Sequence of chain 1.A:
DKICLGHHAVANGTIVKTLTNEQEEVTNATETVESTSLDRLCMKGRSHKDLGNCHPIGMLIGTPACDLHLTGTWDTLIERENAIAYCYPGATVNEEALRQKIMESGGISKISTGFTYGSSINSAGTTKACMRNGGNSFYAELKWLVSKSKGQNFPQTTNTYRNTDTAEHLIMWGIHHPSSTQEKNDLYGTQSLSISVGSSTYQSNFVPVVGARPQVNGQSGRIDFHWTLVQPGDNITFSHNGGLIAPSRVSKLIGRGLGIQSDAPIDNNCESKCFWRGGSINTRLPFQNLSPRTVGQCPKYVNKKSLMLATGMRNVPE

Binding-site contacts:
Ligand atom O6 contacts residue ARG163 of chain 1.A at 2.6 Å (salt-bridge).
Ligand atom C7 contacts residue GLY234 of chain 1.A at 3.3 Å.
Ligand atom O5 contacts residue ASN236 of chain 1.A at 2.4 Å (h-bond).
Ligand atom N2 contacts residue GLY234 of chain 1.A at 3.3 Å (h-bond).
Ligand atom C6 contacts residue ARG163 of chain 1.A at 3.2 Å.
Ligand atom O7 contacts residue ASP235 of chain 1.A at 4.0 Å.
Ligand atom O5 contacts residue ARG163 of chain 1.A at 4.3 Å.
Ligand atom O7 contacts residue ASN236 of chain 1.A at 3.1 Å (h-bond).
Ligand atom C8 contacts residue GLY234 of chain 1.A at 3.1 Å.
Ligand atom O7 contacts residue GLY234 of chain 1.A at 4.1 Å.
Ligand atom C4 contacts residue ASN236 of chain 1.A at 4.0 Å.
Ligand atom C5 contacts residue ASN236 of chain 1.A at 3.5 Å.
Ligand atom C7 contacts residue ASN236 of chain 1.A at 3.6 Å.
Ligand atom C1 contacts residue GLY234 of chain 1.A at 4.2 Å.
Ligand atom C1 contacts residue ASN236 of chain 1.A at 1.4 Å.
Ligand atom O6 contacts residue THR161 of chain 1.A at 4.2 Å.
Ligand atom C2 contacts residue ASN236 of chain 1.A at 2.7 Å.
Ligand atom C2 contacts residue GLY234 of chain 1.A at 4.3 Å.
Ligand atom C6 contacts residue ASN236 of chain 1.A at 3.8 Å.
Ligand atom C5 contacts residue ARG163 of chain 1.A at 4.3 Å.
Ligand atom C3 contacts residue ASN236 of chain 1.A at 3.9 Å.
Ligand atom O6 contacts residue ASN236 of chain 1.A at 2.9 Å (h-bond).
Ligand atom N2 contacts residue ASN236 of chain 1.A at 3.4 Å (h-bond).
Ligand atom C8 contacts residue ASP235 of chain 1.A at 4.5 Å.

This small molecule binds to this protein.
Small molecule (SMILES): CC(=O)N[C@@H]1[C@@H](O)[C@H](O)[C@@H](CO)O[C@H]1O